Sequence of chain 60.C:
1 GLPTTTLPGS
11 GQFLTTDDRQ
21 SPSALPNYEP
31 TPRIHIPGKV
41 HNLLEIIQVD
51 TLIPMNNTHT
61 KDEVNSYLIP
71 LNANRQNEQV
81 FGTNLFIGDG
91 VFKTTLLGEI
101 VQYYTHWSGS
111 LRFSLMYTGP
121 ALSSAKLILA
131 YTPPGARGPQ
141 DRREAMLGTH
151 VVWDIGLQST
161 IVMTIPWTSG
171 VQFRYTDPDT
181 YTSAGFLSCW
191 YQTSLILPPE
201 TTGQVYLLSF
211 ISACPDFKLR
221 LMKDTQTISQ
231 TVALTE

A protein and the small-molecule ligand that binds it are described below.
Small molecule (SMILES): Cc1cc(CCCCCOc2ccc(C3=NCCO3)cc2)on1

Sequence of chain 60.A:
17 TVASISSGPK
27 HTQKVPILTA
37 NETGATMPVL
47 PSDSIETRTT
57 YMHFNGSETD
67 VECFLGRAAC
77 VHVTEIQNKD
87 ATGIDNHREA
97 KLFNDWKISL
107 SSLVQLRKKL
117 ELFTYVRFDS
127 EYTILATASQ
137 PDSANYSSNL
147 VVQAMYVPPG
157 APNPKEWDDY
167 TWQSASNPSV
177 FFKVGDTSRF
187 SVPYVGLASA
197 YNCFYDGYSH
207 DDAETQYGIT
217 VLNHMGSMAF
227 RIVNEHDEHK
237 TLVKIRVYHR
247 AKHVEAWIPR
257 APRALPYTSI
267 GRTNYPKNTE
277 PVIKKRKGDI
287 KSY

Binding-site contacts:
Ligand atom C1B contacts residue TYR128 of chain 60.A at 3.6 Å (hydrophobic).
Ligand atom O1 contacts residue LEU106 of chain 60.A at 3.8 Å.
Ligand atom O1B contacts residue TYR128 of chain 60.A at 3.4 Å (h-bond).
Ligand atom C2A contacts residue PHE186 of chain 60.A at 3.3 Å (hydrophobic).
Ligand atom C3B contacts residue TYR152 of chain 60.A at 3.7 Å (hydrophobic).
Ligand atom C2A contacts residue TYR152 of chain 60.A at 3.6 Å (hydrophobic).
Ligand atom C5A contacts residue ALA150 of chain 60.A at 3.6 Å (hydrophobic).
Ligand atom O1B contacts residue ILE104 of chain 60.A at 3.9 Å.
Ligand atom C6B contacts residue TYR128 of chain 60.A at 3.3 Å (hydrophobic).
Ligand atom C1C contacts residue TYR128 of chain 60.A at 3.7 Å (hydrophobic).
Ligand atom C5 contacts residue LEU106 of chain 60.A at 3.8 Å (hydrophobic).
Ligand atom C2C contacts residue MET221 of chain 60.A at 4.0 Å (hydrophobic).
Ligand atom C5A contacts residue VAL176 of chain 60.A at 3.6 Å (hydrophobic).
Ligand atom C5B contacts residue TYR128 of chain 60.A at 4.0 Å (hydrophobic).
Ligand atom C4C contacts residue VAL191 of chain 60.A at 3.0 Å (hydrophobic).
Ligand atom N3A contacts residue PHE186 of chain 60.A at 4.0 Å.
Ligand atom C1B contacts residue ILE104 of chain 60.A at 4.0 Å (hydrophobic).
Ligand atom C5C contacts residue VAL191 of chain 60.A at 3.8 Å (hydrophobic).
Ligand atom C5B contacts residue PHE186 of chain 60.A at 3.9 Å (hydrophobic).
Ligand atom C1C contacts residue LEU106 of chain 60.A at 3.8 Å (hydrophobic).
Ligand atom C4C contacts residue VAL188 of chain 60.A at 3.7 Å (hydrophobic).
Ligand atom N3A contacts residue TYR152 of chain 60.A at 3.5 Å.
Ligand atom C4 contacts residue LEU106 of chain 60.A at 3.9 Å (hydrophobic).
Ligand atom C4B contacts residue PHE186 of chain 60.A at 3.6 Å (hydrophobic).
Ligand atom C4A contacts residue PRO174 of chain 60.A at 3.1 Å (hydrophobic).
Ligand atom O1 contacts residue MET221 of chain 60.A at 3.9 Å.
Ligand atom C5A contacts residue PHE186 of chain 60.A at 3.5 Å (hydrophobic).
Ligand atom C2B contacts residue VAL188 of chain 60.A at 3.5 Å (hydrophobic).
Ligand atom C6B contacts residue ILE104 of chain 60.A at 3.6 Å (hydrophobic).
Ligand atom C3C contacts residue TYR128 of chain 60.A at 3.4 Å (hydrophobic).
Ligand atom O1A contacts residue PHE186 of chain 60.A at 3.0 Å.
Ligand atom C4 contacts residue TYR197 of chain 60.A at 3.8 Å (hydrophobic).
Ligand atom C2C contacts residue TYR197 of chain 60.A at 3.7 Å (hydrophobic).
Ligand atom N3A contacts residue PRO174 of chain 60.A at 3.7 Å.
Ligand atom C4B contacts residue TYR152 of chain 60.A at 3.8 Å (hydrophobic).
Ligand atom C3B contacts residue VAL188 of chain 60.A at 3.8 Å (hydrophobic).
Ligand atom N3A contacts residue ALA24 of chain 60.C at 3.8 Å.
Ligand atom N2 contacts residue LEU106 of chain 60.A at 3.8 Å.
Ligand atom C5B contacts residue MET224 of chain 60.A at 3.8 Å (hydrophobic).
Ligand atom C1B contacts residue VAL188 of chain 60.A at 3.8 Å (hydrophobic).